A small-molecule ligand and the protein it binds are described below.
Small molecule (SMILES): Cc1ncc(COP(=O)(O)O)c(CN[C@@H](CS)C(=O)O)c1O

Sequence of chain 1.A:
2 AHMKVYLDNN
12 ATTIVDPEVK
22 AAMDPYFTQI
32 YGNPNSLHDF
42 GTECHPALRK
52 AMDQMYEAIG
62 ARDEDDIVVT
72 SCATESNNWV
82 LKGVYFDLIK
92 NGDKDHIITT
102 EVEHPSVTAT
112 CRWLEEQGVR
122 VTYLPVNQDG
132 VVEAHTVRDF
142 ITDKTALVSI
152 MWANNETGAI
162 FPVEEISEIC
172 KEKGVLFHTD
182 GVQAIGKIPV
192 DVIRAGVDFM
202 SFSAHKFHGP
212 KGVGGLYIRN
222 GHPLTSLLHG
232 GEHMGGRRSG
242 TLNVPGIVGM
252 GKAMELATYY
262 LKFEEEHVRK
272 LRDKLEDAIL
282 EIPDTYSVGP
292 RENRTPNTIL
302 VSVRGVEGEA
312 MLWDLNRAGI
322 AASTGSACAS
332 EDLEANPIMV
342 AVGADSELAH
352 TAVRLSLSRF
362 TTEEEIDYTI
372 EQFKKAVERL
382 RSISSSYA

Binding-site contacts:
Ligand atom O contacts residue ASN156 of chain 1.A at 2.9 Å (h-bond).
Ligand atom OP3 contacts residue HIS206 of chain 1.A at 3.8 Å.
Ligand atom C4 contacts residue HIS105 of chain 1.A at 3.2 Å.
Ligand atom OP1 contacts residue HIS206 of chain 1.A at 3.7 Å.
Ligand atom N contacts residue HIS105 of chain 1.A at 3.1 Å (h-bond).
Ligand atom O3 contacts residue ASN156 of chain 1.A at 3.4 Å.
Ligand atom O3 contacts residue LYS207 of chain 1.A at 2.9 Å (salt-bridge).
Ligand atom OP1 contacts residue THR242 of chain 1.B at 2.4 Å (h-bond).
Ligand atom OP3 contacts residue ALA74 of chain 1.A at 3.2 Å (h-bond).
Ligand atom C3 contacts residue HIS105 of chain 1.A at 3.5 Å.
Ligand atom N1 contacts residue VAL183 of chain 1.A at 3.6 Å.
Ligand atom OP2 contacts residue CYS73 of chain 1.A at 3.3 Å.
Ligand atom C2 contacts residue ASP181 of chain 1.A at 3.8 Å.
Ligand atom O contacts residue ASN11 of chain 1.A at 3.5 Å (h-bond).
Ligand atom OP3 contacts residue SER204 of chain 1.A at 2.4 Å (h-bond).
Ligand atom N1 contacts residue ASP181 of chain 1.A at 3.0 Å (salt-bridge).
Ligand atom C contacts residue ALA12 of chain 1.A at 3.8 Å (hydrophobic).
Ligand atom C3 contacts residue LYS207 of chain 1.A at 3.5 Å.
Ligand atom OP2 contacts residue ALA74 of chain 1.A at 3.4 Å (h-bond).
Ligand atom C5 contacts residue HIS105 of chain 1.A at 3.3 Å.
Ligand atom C2 contacts residue HIS105 of chain 1.A at 3.7 Å.
Ligand atom OXT contacts residue ARG355 of chain 1.A at 3.5 Å (salt-bridge).
Ligand atom OXT contacts residue ALA12 of chain 1.A at 3.6 Å.
Ligand atom SG contacts residue HIS105 of chain 1.A at 3.4 Å (h-bond).
Ligand atom C4A contacts residue HIS105 of chain 1.A at 3.6 Å.
Ligand atom OP2 contacts residue THR75 of chain 1.A at 2.6 Å (h-bond).
Ligand atom P contacts residue SER204 of chain 1.A at 3.7 Å.
Ligand atom N1 contacts residue HIS105 of chain 1.A at 3.5 Å.
Ligand atom C6 contacts residue HIS105 of chain 1.A at 3.4 Å.
Ligand atom CA contacts residue LYS207 of chain 1.A at 3.8 Å.
Ligand atom P contacts residue CYS73 of chain 1.A at 3.8 Å.
Ligand atom C5M contacts residue HIS105 of chain 1.A at 3.4 Å.
Ligand atom C2A contacts residue ASP181 of chain 1.A at 3.7 Å.
Ligand atom C4 contacts residue LYS207 of chain 1.A at 3.5 Å.
Ligand atom O3 contacts residue GLN184 of chain 1.A at 3.1 Å (h-bond).
Ligand atom C4A contacts residue LYS207 of chain 1.A at 3.0 Å.
Ligand atom C2 contacts residue VAL183 of chain 1.A at 3.8 Å (hydrophobic).
Ligand atom C6 contacts residue ASP181 of chain 1.A at 3.7 Å.
Ligand atom OP3 contacts residue CYS73 of chain 1.A at 3.1 Å.
Ligand atom N contacts residue LYS207 of chain 1.A at 3.8 Å.

Sequence of chain 1.B:
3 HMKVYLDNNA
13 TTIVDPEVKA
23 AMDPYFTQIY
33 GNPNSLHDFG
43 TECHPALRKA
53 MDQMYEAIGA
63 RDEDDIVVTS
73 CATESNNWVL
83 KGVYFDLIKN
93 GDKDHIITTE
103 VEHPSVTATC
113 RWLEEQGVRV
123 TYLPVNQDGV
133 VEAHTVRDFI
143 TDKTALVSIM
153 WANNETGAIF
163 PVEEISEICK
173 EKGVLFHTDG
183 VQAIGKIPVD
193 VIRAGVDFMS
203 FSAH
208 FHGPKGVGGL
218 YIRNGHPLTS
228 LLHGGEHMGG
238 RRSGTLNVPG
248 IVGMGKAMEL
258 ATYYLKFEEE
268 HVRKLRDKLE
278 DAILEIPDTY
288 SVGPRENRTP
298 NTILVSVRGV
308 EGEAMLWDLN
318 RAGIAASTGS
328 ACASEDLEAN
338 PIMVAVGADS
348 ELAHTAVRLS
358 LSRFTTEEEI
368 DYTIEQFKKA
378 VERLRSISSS